Binding-site contacts:
Ligand atom C5 contacts residue LEU154 of chain 1.B at 3.9 Å (hydrophobic).
Ligand atom CA contacts residue SER261 of chain 1.B at 3.6 Å.
Ligand atom C7 contacts residue HIS159 of chain 1.B at 3.4 Å.
Ligand atom N8 contacts residue LEU300 of chain 1.B at 3.1 Å (h-bond).
Ligand atom N contacts residue ASP257 of chain 1.B at 2.7 Å (salt-bridge).
Ligand atom N6 contacts residue PO41 of chain 1.J at 2.8 Å (h-bond).
Ligand atom C contacts residue SER261 of chain 1.B at 3.3 Å.
Ligand atom N8 contacts residue ARG344 of chain 1.B at 3.3 Å (salt-bridge).
Ligand atom N contacts residue SER261 of chain 1.B at 3.1 Å (h-bond).
Ligand atom N8 contacts residue ARG83 of chain 1.B at 3.8 Å.
Ligand atom C5 contacts residue LEU300 of chain 1.B at 3.9 Å (hydrophobic).
Ligand atom O7 contacts residue GLN162 of chain 1.B at 3.6 Å (h-bond).
Ligand atom N contacts residue ASN192 of chain 1.B at 3.8 Å.
Ligand atom O contacts residue SER261 of chain 1.B at 3.4 Å.
Ligand atom C contacts residue ASN193 of chain 1.B at 4.0 Å.
Ligand atom C3 contacts residue ASP257 of chain 1.B at 3.9 Å.
Ligand atom C3 contacts residue ASN193 of chain 1.B at 4.0 Å.
Ligand atom O7 contacts residue THR84 of chain 1.B at 3.2 Å (h-bond).
Ligand atom C7 contacts residue PO41 of chain 1.J at 2.4 Å.
Ligand atom CA contacts residue ASN193 of chain 1.B at 3.8 Å.
Ligand atom N contacts residue ASN193 of chain 1.B at 2.8 Å (h-bond).
Ligand atom O7 contacts residue PO41 of chain 1.J at 2.7 Å (h-bond).
Ligand atom OXT contacts residue SER261 of chain 1.B at 3.5 Å.
Ligand atom N6 contacts residue LEU300 of chain 1.B at 2.8 Å (h-bond).
Ligand atom O contacts residue ASN193 of chain 1.B at 2.9 Å (h-bond).
Ligand atom C5 contacts residue PO41 of chain 1.J at 3.3 Å.
Ligand atom CA contacts residue ASP257 of chain 1.B at 3.5 Å.
Ligand atom C7 contacts residue ARG344 of chain 1.B at 3.7 Å.
Ligand atom C contacts residue MET262 of chain 1.B at 3.7 Å (hydrophobic).
Ligand atom C7 contacts residue GLN162 of chain 1.B at 3.5 Å.
Ligand atom O7 contacts residue HIS159 of chain 1.B at 2.6 Å (h-bond).
Ligand atom C3 contacts residue LEU154 of chain 1.B at 3.9 Å (hydrophobic).
Ligand atom C7 contacts residue LEU300 of chain 1.B at 3.4 Å (hydrophobic).
Ligand atom O7 contacts residue ARG344 of chain 1.B at 3.1 Å (salt-bridge).
Ligand atom O contacts residue LEU154 of chain 1.B at 3.7 Å.
Ligand atom N8 contacts residue PO41 of chain 1.J at 2.7 Å (h-bond).
Ligand atom OXT contacts residue MET262 of chain 1.B at 2.9 Å (h-bond).
Ligand atom O7 contacts residue ARG132 of chain 1.B at 3.1 Å (salt-bridge).
Ligand atom N8 contacts residue CYS299 of chain 1.B at 3.0 Å (h-bond).
Ligand atom N8 contacts residue GLN162 of chain 1.B at 2.8 Å (h-bond).

Sequence of chain 1.B:
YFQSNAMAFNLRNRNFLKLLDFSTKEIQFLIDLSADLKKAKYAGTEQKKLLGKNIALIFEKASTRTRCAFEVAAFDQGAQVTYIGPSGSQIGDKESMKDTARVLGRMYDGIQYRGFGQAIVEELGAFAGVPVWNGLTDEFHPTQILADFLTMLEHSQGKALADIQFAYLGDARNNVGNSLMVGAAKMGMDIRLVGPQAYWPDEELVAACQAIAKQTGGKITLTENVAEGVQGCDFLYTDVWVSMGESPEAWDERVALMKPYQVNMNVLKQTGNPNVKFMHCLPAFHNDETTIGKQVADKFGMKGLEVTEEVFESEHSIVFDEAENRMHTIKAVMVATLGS

This protein binds this small molecule.
Small molecule (SMILES): NC(=O)NCCC[C@H](N)C(=O)O